Binding-site contacts:
Ligand atom C4 contacts residue SER15 of chain 1.A at 3.1 Å.
Ligand atom C5 contacts residue THR17 of chain 1.A at 3.9 Å.
Ligand atom O1 contacts residue THR17 of chain 1.A at 3.2 Å (h-bond).
Ligand atom O2 contacts residue SER18 of chain 1.A at 3.0 Å.
Ligand atom O1 contacts residue HIS48 of chain 1.A at 3.5 Å (h-bond).
Ligand atom C5 contacts residue SER15 of chain 1.A at 4.3 Å.
Ligand atom O1 contacts residue SER18 of chain 1.A at 4.2 Å.
Ligand atom C3 contacts residue HIS48 of chain 1.A at 3.9 Å.
Ligand atom O2 contacts residue THR17 of chain 1.A at 3.6 Å.
Ligand atom C2 contacts residue SER15 of chain 1.A at 4.5 Å.
Ligand atom C6 contacts residue SER15 of chain 1.A at 4.0 Å.
Ligand atom C4 contacts residue SER50 of chain 1.A at 3.7 Å.
Ligand atom O3 contacts residue SER15 of chain 1.A at 3.8 Å.
Ligand atom C5 contacts residue SER18 of chain 1.A at 3.7 Å.
Ligand atom C1 contacts residue SER50 of chain 1.A at 4.0 Å.
Ligand atom O1 contacts residue SER15 of chain 1.A at 3.5 Å (h-bond).
Ligand atom C1 contacts residue SER15 of chain 1.A at 4.0 Å.
Ligand atom C1 contacts residue GLU49 of chain 1.A at 4.2 Å.
Ligand atom C3 contacts residue THR17 of chain 1.A at 4.0 Å.
Ligand atom O1 contacts residue GLU49 of chain 1.A at 4.1 Å.
Ligand atom O3 contacts residue SER50 of chain 1.A at 4.4 Å.
Ligand atom C4 contacts residue HIS48 of chain 1.A at 4.1 Å.
Ligand atom C4 contacts residue GLU49 of chain 1.A at 3.5 Å.
Ligand atom C3 contacts residue SER18 of chain 1.A at 3.9 Å.

The protein below binds the small molecule below.
Small molecule (SMILES): O[C@@H]1CO[C@@H]2OCC[C@@H]21

Sequence of chain 1.A:
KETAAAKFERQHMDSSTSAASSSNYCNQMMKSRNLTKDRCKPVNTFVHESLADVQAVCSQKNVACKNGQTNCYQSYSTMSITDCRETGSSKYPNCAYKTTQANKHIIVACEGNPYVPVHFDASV